Sequence of chain 1.A:
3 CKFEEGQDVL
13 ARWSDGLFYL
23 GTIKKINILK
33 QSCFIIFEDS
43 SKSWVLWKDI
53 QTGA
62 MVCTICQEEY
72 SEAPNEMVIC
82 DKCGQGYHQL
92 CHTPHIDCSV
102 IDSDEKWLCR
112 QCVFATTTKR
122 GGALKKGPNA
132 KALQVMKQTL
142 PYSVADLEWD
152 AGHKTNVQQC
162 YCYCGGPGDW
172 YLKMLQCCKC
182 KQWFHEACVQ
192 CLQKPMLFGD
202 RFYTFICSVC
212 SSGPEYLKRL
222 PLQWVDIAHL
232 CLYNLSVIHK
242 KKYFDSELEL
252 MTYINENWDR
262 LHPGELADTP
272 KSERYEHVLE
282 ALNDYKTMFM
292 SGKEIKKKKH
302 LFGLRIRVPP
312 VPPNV

Binding-site contacts:
Ligand atom CG contacts residue LEU19 of chain 1.A at 3.7 Å (hydrophobic).
Ligand atom CG contacts residue PHE39 of chain 1.A at 4.4 Å (hydrophobic).
Ligand atom CM3 contacts residue TRP15 of chain 1.A at 3.8 Å (hydrophobic).
Ligand atom CG contacts residue ARG121 of chain 1.A at 4.0 Å.
Ligand atom CE contacts residue PHE39 of chain 1.A at 4.2 Å (hydrophobic).
Ligand atom N contacts residue TYR21 of chain 1.A at 4.0 Å.
Ligand atom CE contacts residue ASP41 of chain 1.A at 3.5 Å.
Ligand atom CM3 contacts residue SER43 of chain 1.A at 3.7 Å.
Ligand atom CB contacts residue LEU19 of chain 1.A at 4.1 Å (hydrophobic).
Ligand atom CM1 contacts residue PHE39 of chain 1.A at 4.0 Å (hydrophobic).
Ligand atom CD contacts residue ASP41 of chain 1.A at 3.6 Å.
Ligand atom N contacts residue GLU40 of chain 1.A at 3.7 Å.
Ligand atom N contacts residue TYR21 of chain 1.A at 4.2 Å.
Ligand atom CB contacts residue PHE20 of chain 1.A at 3.7 Å (hydrophobic).
Ligand atom CM1 contacts residue TYR21 of chain 1.A at 3.6 Å (hydrophobic).
Ligand atom O contacts residue ARG121 of chain 1.A at 3.8 Å.
Ligand atom CD contacts residue TYR21 of chain 1.A at 4.3 Å (hydrophobic).
Ligand atom CA contacts residue GLU40 of chain 1.A at 4.3 Å.
Ligand atom NZ contacts residue TRP15 of chain 1.A at 4.3 Å.
Ligand atom CM1 contacts residue TRP15 of chain 1.A at 4.0 Å (hydrophobic).
Ligand atom N contacts residue GLU40 of chain 1.A at 4.4 Å.
Ligand atom CG contacts residue ASP41 of chain 1.A at 3.6 Å.
Ligand atom NZ contacts residue SER43 of chain 1.A at 4.3 Å.
Ligand atom CG contacts residue TYR21 of chain 1.A at 3.9 Å (hydrophobic).
Ligand atom CD contacts residue TYR21 of chain 1.A at 3.9 Å (hydrophobic).
Ligand atom CM2 contacts residue TRP15 of chain 1.A at 3.8 Å (hydrophobic).
Ligand atom CA contacts residue TYR21 of chain 1.A at 4.2 Å (hydrophobic).
Ligand atom O contacts residue TYR21 of chain 1.A at 3.7 Å.
Ligand atom CG contacts residue TYR21 of chain 1.A at 4.5 Å (hydrophobic).
Ligand atom CB contacts residue ASP41 of chain 1.A at 3.8 Å.
Ligand atom N contacts residue ASP41 of chain 1.A at 4.4 Å.
Ligand atom C contacts residue TYR21 of chain 1.A at 4.0 Å (hydrophobic).
Ligand atom CB contacts residue TYR21 of chain 1.A at 4.4 Å (hydrophobic).
Ligand atom CM3 contacts residue PHE39 of chain 1.A at 3.9 Å (hydrophobic).
Ligand atom CD contacts residue ARG121 of chain 1.A at 3.5 Å.
Ligand atom C contacts residue TYR21 of chain 1.A at 4.0 Å (hydrophobic).
Ligand atom CA contacts residue PHE20 of chain 1.A at 3.7 Å (hydrophobic).
Ligand atom O contacts residue TYR21 of chain 1.A at 4.2 Å.
Ligand atom CE contacts residue SER43 of chain 1.A at 3.5 Å.

This protein binds this small molecule.
Small molecule (SMILES): C[N+](C)(C)CCCC[C@H](N)C(=O)N[C@@H](CCCCN)C(=O)N1CCC[C@H]1C=O